Binding-site contacts:
Ligand atom O5 contacts residue ASN269 of chain 1.C at 2.4 Å (h-bond).
Ligand atom C5 contacts residue ASN269 of chain 1.C at 3.5 Å.
Ligand atom C6 contacts residue GLU268 of chain 1.C at 4.4 Å.
Ligand atom O7 contacts residue ASN269 of chain 1.C at 4.0 Å.
Ligand atom C1 contacts residue ASN269 of chain 1.C at 1.3 Å.
Ligand atom C3 contacts residue ASN269 of chain 1.C at 3.8 Å.
Ligand atom C2 contacts residue ASN269 of chain 1.C at 2.6 Å.
Ligand atom C7 contacts residue ASN269 of chain 1.C at 3.7 Å.
Ligand atom C4 contacts residue ASN269 of chain 1.C at 4.2 Å.
Ligand atom N2 contacts residue ASN269 of chain 1.C at 2.9 Å (h-bond).

This protein binds this small molecule.
Small molecule (SMILES): CC(=O)N[C@@H]1[C@@H](O)[C@H](O)[C@@H](CO)O[C@H]1O

Sequence of chain 1.C:
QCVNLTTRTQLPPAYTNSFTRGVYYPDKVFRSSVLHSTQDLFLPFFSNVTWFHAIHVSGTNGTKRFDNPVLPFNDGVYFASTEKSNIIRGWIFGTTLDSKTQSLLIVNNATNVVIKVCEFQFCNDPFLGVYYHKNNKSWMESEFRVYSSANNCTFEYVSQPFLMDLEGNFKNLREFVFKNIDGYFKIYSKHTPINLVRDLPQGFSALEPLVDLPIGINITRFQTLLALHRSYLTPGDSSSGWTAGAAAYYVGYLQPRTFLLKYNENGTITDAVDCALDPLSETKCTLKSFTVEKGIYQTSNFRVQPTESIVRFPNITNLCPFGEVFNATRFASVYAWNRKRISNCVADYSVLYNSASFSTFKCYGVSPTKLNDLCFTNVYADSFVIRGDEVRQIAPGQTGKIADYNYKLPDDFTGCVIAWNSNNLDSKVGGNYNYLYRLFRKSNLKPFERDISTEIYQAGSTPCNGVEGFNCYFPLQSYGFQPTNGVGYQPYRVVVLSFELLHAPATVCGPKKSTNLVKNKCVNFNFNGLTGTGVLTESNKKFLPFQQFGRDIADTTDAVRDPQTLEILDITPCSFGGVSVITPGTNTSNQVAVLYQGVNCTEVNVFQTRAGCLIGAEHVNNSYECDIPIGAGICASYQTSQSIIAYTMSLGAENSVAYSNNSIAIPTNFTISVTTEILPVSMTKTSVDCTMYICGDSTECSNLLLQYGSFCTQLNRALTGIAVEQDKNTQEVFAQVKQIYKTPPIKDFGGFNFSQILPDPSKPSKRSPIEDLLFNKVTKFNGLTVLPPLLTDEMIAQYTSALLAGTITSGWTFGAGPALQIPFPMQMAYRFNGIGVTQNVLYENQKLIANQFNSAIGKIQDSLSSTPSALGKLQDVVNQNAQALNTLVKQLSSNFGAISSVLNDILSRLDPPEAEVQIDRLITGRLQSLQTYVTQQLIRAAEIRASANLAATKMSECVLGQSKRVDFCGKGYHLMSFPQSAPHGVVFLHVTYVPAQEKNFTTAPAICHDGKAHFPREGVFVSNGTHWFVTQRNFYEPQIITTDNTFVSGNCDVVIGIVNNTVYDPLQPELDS